Binding-site contacts:
Ligand atom N2 contacts residue ASN1074 of chain 1.A at 3.3 Å.
Ligand atom C3 contacts residue ASN1074 of chain 1.A at 4.0 Å.
Ligand atom C4 contacts residue ASN1074 of chain 1.A at 4.2 Å.
Ligand atom O7 contacts residue THR1076 of chain 1.A at 3.8 Å.
Ligand atom O5 contacts residue ASN1074 of chain 1.A at 2.2 Å (h-bond).
Ligand atom C7 contacts residue ASN1074 of chain 1.A at 3.6 Å.
Ligand atom C5 contacts residue ASN1074 of chain 1.A at 3.6 Å.
Ligand atom O7 contacts residue ASN1074 of chain 1.A at 4.0 Å.
Ligand atom C1 contacts residue ASN1074 of chain 1.A at 1.5 Å.
Ligand atom C2 contacts residue ASN1074 of chain 1.A at 2.7 Å.
Ligand atom C8 contacts residue ASN1074 of chain 1.A at 3.8 Å.
Ligand atom C8 contacts residue THR1076 of chain 1.A at 4.4 Å.

This small molecule binds to this protein.
Small molecule (SMILES): CC(=O)N[C@@H]1[C@@H](O)[C@H](O)[C@@H](CO)O[C@H]1O

Sequence of chain 1.A:
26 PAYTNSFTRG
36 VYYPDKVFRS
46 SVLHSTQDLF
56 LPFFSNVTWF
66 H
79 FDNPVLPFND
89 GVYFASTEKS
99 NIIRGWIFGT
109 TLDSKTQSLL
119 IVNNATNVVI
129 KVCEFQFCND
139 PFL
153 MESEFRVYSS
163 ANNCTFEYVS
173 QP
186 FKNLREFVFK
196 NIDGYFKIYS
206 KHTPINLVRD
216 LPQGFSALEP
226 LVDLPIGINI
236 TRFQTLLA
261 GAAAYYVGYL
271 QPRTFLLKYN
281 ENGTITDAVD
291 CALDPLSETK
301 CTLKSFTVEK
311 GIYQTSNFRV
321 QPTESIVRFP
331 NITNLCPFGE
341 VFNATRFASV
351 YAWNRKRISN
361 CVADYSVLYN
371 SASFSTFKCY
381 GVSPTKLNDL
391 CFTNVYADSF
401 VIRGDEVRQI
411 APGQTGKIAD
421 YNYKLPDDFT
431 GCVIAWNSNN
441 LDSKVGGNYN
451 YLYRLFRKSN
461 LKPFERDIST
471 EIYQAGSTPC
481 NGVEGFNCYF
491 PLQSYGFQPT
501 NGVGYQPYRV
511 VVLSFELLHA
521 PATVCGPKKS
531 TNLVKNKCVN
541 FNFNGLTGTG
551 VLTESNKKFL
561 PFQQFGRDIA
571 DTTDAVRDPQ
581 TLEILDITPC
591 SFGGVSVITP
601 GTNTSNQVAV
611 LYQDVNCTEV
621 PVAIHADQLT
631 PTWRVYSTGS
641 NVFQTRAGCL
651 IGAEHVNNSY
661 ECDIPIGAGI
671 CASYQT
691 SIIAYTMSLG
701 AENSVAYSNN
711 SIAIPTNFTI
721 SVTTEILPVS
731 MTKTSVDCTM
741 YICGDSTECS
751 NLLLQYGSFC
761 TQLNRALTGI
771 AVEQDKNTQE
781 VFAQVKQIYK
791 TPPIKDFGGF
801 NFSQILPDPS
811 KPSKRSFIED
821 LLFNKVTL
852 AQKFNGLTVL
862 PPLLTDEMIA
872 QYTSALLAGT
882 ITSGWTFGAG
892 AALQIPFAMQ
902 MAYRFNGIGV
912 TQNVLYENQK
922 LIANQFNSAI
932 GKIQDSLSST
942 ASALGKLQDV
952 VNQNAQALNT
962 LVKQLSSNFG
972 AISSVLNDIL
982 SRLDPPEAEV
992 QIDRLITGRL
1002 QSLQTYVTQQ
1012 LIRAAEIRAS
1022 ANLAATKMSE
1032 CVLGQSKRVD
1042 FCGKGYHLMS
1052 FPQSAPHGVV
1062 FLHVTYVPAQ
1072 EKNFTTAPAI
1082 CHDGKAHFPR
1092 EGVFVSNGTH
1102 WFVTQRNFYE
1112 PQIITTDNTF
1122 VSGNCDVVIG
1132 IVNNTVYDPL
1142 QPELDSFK